Binding-site contacts:
Ligand atom C15 contacts residue ARG628 of chain 1.D at 3.5 Å.
Ligand atom C6 contacts residue LEU158 of chain 1.E at 3.8 Å (hydrophobic).
Ligand atom N5 contacts residue LEU158 of chain 1.E at 3.7 Å.
Ligand atom N5 contacts residue ALA46 of chain 1.E at 3.8 Å.
Ligand atom C6 contacts residue ALA46 of chain 1.E at 3.5 Å (hydrophobic).
Ligand atom N4 contacts residue LEU158 of chain 1.E at 3.7 Å.
Ligand atom N1 contacts residue MET108 of chain 1.E at 2.9 Å (h-bond).
Ligand atom C25 contacts residue ILE25 of chain 1.E at 3.6 Å (hydrophobic).
Ligand atom C25 contacts residue ARG628 of chain 1.D at 3.7 Å.
Ligand atom C5 contacts residue LEU158 of chain 1.E at 3.4 Å (hydrophobic).
Ligand atom N4 contacts residue GLU106 of chain 1.E at 3.5 Å (salt-bridge).
Ligand atom C8 contacts residue LYS48 of chain 1.E at 3.8 Å.
Ligand atom N4 contacts residue MET108 of chain 1.E at 3.2 Å (h-bond).
Ligand atom C2 contacts residue LEU158 of chain 1.E at 3.8 Å (hydrophobic).
Ligand atom C9 contacts residue VAL33 of chain 1.E at 3.7 Å (hydrophobic).
Ligand atom C16 contacts residue ILE25 of chain 1.E at 3.8 Å (hydrophobic).
Ligand atom C19 contacts residue MET108 of chain 1.E at 3.6 Å (hydrophobic).
Ligand atom C19 contacts residue TYR107 of chain 1.E at 3.3 Å (hydrophobic).
Ligand atom C23 contacts residue ARG647 of chain 1.D at 3.4 Å.
Ligand atom C9 contacts residue ALA46 of chain 1.E at 3.6 Å (hydrophobic).
Ligand atom C18 contacts residue TYR107 of chain 1.E at 3.2 Å (hydrophobic).
Ligand atom C22 contacts residue ASN607 of chain 1.D at 3.5 Å.
Ligand atom N2 contacts residue LEU158 of chain 1.E at 3.6 Å.
Ligand atom C1 contacts residue HIS110 of chain 1.E at 3.4 Å.
Ligand atom C9 contacts residue PHE105 of chain 1.E at 3.4 Å (hydrophobic).
Ligand atom C23 contacts residue ARG628 of chain 1.D at 3.8 Å.
Ligand atom C16 contacts residue ARG628 of chain 1.D at 3.4 Å.
Ligand atom C9 contacts residue LYS48 of chain 1.E at 3.7 Å.
Ligand atom C4 contacts residue LEU158 of chain 1.E at 3.4 Å (hydrophobic).
Ligand atom C1 contacts residue MET108 of chain 1.E at 3.2 Å (hydrophobic).
Ligand atom C13 contacts residue ASN156 of chain 1.E at 3.5 Å.
Ligand atom C1 contacts residue ASP111 of chain 1.E at 3.6 Å.
Ligand atom C24 contacts residue ARG647 of chain 1.D at 3.7 Å.
Ligand atom C3 contacts residue LEU158 of chain 1.E at 3.8 Å (hydrophobic).
Ligand atom C13 contacts residue SER155 of chain 1.E at 3.5 Å.
Ligand atom C7 contacts residue PHE105 of chain 1.E at 3.7 Å (hydrophobic).
Ligand atom C17 contacts residue ARG628 of chain 1.D at 3.7 Å.
Ligand atom C20 contacts residue ARG628 of chain 1.D at 3.6 Å.
Ligand atom C6 contacts residue GLU106 of chain 1.E at 3.0 Å.
Ligand atom C19 contacts residue ASP109 of chain 1.E at 3.2 Å.

A small-molecule ligand and the protein it binds are described below.
Small molecule (SMILES): CC[C@H](CO)Nc1nc(NCc2ccc(-c3ccccc3)cc2)c2ncn(C(C)C)c2n1

Sequence of chain 1.D:
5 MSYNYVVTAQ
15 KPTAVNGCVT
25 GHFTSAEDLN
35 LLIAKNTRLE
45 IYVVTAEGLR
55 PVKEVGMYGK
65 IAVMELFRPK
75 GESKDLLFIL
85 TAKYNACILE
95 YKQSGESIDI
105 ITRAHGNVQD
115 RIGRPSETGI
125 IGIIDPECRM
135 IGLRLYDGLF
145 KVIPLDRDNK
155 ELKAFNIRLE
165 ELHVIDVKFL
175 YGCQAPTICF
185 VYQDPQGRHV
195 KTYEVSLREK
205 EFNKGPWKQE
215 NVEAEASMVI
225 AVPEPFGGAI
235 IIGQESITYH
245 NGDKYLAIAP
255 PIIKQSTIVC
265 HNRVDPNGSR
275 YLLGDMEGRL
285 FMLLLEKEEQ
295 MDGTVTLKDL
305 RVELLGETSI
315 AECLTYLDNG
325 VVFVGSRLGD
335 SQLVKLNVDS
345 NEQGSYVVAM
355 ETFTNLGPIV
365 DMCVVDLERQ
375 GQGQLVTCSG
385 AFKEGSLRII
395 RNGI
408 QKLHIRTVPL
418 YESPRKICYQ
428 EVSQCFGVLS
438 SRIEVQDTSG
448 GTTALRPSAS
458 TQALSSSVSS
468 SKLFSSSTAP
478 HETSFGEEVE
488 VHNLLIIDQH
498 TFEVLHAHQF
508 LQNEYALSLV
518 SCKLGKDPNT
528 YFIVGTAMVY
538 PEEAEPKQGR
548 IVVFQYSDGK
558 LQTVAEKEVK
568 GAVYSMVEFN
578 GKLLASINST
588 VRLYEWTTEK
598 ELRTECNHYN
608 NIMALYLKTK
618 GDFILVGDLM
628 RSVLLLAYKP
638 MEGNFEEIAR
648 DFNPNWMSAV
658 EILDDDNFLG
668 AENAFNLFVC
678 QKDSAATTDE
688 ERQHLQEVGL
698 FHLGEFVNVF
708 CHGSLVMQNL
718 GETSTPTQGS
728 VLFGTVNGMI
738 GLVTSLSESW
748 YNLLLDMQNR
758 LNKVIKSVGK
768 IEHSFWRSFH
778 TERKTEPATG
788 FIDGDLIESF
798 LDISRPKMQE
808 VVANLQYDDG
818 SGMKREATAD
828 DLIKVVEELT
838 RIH

Sequence of chain 1.E:
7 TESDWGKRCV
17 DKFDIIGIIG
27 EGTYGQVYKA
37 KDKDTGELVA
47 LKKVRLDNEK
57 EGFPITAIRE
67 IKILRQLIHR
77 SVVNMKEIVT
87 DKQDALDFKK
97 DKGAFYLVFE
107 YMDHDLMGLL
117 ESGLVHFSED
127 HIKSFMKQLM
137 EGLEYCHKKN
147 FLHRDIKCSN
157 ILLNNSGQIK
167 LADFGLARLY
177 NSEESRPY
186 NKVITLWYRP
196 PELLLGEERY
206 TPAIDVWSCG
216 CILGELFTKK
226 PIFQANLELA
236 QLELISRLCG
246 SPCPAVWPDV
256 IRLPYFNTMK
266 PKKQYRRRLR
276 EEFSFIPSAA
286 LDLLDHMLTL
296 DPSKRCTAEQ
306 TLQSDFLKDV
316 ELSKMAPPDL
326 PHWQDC